Sequence of chain 1.A:
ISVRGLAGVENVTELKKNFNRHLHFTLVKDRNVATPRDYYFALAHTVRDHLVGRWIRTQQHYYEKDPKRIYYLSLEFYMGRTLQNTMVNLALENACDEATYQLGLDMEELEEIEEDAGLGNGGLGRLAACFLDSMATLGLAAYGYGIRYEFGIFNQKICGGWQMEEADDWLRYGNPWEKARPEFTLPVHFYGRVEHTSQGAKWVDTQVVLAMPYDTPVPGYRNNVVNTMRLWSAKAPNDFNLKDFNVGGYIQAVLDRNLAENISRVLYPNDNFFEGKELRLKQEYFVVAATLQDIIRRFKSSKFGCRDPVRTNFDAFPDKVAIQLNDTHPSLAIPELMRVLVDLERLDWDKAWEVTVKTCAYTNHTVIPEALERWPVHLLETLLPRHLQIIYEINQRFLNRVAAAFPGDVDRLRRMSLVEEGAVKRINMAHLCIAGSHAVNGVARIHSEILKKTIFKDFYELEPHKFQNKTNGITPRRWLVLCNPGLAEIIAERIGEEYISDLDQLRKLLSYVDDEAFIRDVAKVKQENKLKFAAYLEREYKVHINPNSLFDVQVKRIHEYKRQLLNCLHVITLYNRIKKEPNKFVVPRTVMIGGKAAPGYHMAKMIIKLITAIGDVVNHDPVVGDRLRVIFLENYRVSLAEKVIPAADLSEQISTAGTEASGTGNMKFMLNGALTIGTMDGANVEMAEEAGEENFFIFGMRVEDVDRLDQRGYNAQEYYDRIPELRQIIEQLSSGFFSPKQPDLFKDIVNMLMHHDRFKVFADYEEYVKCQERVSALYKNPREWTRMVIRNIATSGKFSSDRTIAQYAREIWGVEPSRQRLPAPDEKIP

Binding-site contacts:
Ligand atom O8 contacts residue HIS377 of chain 1.A at 3.6 Å.
Ligand atom C6 contacts residue GLY135 of chain 1.A at 3.9 Å.
Ligand atom C8 contacts residue LEU136 of chain 1.A at 3.9 Å (hydrophobic).
Ligand atom C6 contacts residue HIS377 of chain 1.A at 3.6 Å.
Ligand atom C7 contacts residue HIS377 of chain 1.A at 3.6 Å.
Ligand atom O3 contacts residue GLY675 of chain 1.A at 3.0 Å (h-bond).
Ligand atom C6 contacts residue ASN484 of chain 1.A at 3.3 Å.
Ligand atom O7 contacts residue LEU136 of chain 1.A at 3.6 Å.
Ligand atom N2 contacts residue ASN284 of chain 1.A at 3.7 Å.
Ligand atom O8 contacts residue THR378 of chain 1.A at 3.5 Å.
Ligand atom C7 contacts residue ASN284 of chain 1.A at 3.5 Å.
Ligand atom O6 contacts residue HIS377 of chain 1.A at 2.8 Å (h-bond).
Ligand atom O2 contacts residue TYR573 of chain 1.A at 3.1 Å (h-bond).
Ligand atom O7 contacts residue ASN284 of chain 1.A at 3.5 Å (h-bond).
Ligand atom C4 contacts residue GLY675 of chain 1.A at 3.7 Å.
Ligand atom C2 contacts residue GLU672 of chain 1.A at 3.9 Å.
Ligand atom C2 contacts residue HIS377 of chain 1.A at 3.3 Å.
Ligand atom C8 contacts residue ASP339 of chain 1.A at 2.8 Å.
Ligand atom O5 contacts residue HIS377 of chain 1.A at 3.6 Å.
Ligand atom C1 contacts residue ASN284 of chain 1.A at 3.9 Å.
Ligand atom O6 contacts residue ASN484 of chain 1.A at 2.7 Å (h-bond).
Ligand atom O2 contacts residue GLU672 of chain 1.A at 3.2 Å (salt-bridge).
Ligand atom O3 contacts residue GLU672 of chain 1.A at 2.9 Å (salt-bridge).
Ligand atom O4 contacts residue GLY675 of chain 1.A at 2.7 Å (h-bond).
Ligand atom O4 contacts residue SER674 of chain 1.A at 3.7 Å.
Ligand atom C3 contacts residue GLU672 of chain 1.A at 3.5 Å.
Ligand atom C5 contacts residue LEU136 of chain 1.A at 3.8 Å (hydrophobic).
Ligand atom O3 contacts residue SER674 of chain 1.A at 3.1 Å (h-bond).
Ligand atom C1 contacts residue HIS377 of chain 1.A at 3.6 Å.
Ligand atom C3 contacts residue GLY675 of chain 1.A at 3.8 Å.
Ligand atom O8 contacts residue ASP339 of chain 1.A at 3.7 Å.
Ligand atom C2 contacts residue ASN284 of chain 1.A at 4.0 Å.
Ligand atom O3 contacts residue ALA673 of chain 1.A at 3.5 Å (h-bond).
Ligand atom O6 contacts residue VAL455 of chain 1.A at 3.8 Å.
Ligand atom O4 contacts residue ASN484 of chain 1.A at 3.4 Å (h-bond).
Ligand atom O8 contacts residue ASN284 of chain 1.A at 3.4 Å (h-bond).
Ligand atom N2 contacts residue HIS377 of chain 1.A at 2.8 Å (h-bond).
Ligand atom C5 contacts residue GLY135 of chain 1.A at 3.9 Å.
Ligand atom O2 contacts residue ASN284 of chain 1.A at 2.9 Å (h-bond).
Ligand atom O5 contacts residue LEU136 of chain 1.A at 3.9 Å.

A small-molecule ligand and the protein it binds are described below.
Small molecule (SMILES): COC(=O)N[C@@H]1O[C@H](CO)[C@@H](O)[C@H](O)[C@H]1O